Sequence of chain 1.A:
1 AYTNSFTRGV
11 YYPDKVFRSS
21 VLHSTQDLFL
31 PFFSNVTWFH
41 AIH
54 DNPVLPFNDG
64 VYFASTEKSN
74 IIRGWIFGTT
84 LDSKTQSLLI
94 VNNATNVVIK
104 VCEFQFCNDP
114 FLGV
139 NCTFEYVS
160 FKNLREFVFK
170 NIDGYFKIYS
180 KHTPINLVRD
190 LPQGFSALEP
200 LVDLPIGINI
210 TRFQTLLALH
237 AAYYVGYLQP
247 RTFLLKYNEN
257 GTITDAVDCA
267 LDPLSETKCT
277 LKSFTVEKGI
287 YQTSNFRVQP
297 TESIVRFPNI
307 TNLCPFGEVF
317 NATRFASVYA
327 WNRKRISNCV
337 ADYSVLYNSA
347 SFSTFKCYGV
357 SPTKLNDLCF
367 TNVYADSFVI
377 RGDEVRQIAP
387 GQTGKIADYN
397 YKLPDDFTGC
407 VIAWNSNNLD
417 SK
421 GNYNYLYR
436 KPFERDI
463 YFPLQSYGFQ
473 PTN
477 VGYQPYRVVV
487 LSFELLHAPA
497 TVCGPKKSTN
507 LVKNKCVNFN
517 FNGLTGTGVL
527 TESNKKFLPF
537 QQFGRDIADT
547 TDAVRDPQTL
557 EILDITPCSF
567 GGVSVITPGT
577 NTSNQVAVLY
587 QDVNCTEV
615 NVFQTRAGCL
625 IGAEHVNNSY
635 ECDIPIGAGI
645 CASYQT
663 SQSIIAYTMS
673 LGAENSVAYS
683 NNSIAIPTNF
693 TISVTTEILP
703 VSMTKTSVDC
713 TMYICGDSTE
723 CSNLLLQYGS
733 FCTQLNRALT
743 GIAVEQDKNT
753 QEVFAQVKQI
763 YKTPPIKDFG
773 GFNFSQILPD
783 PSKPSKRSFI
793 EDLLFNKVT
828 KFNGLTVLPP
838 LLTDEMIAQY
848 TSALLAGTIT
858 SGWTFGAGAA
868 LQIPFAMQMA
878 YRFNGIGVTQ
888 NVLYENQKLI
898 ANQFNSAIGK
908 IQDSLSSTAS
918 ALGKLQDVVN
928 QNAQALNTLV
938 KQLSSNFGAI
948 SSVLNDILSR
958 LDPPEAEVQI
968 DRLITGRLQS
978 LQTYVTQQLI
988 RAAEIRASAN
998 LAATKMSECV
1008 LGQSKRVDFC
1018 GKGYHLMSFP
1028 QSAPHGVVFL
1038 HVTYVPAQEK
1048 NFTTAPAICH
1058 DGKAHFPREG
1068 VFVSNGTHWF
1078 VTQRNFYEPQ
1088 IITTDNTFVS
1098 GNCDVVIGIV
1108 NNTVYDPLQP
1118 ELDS

Binding-site contacts:
Ligand atom C5 contacts residue ASN1048 of chain 1.A at 3.7 Å.
Ligand atom O5 contacts residue ASN1048 of chain 1.A at 2.4 Å (h-bond).
Ligand atom C7 contacts residue LYS1047 of chain 1.A at 4.4 Å.
Ligand atom C8 contacts residue GLU1046 of chain 1.A at 3.1 Å.
Ligand atom C8 contacts residue LYS1047 of chain 1.A at 3.4 Å.
Ligand atom C8 contacts residue ASN1048 of chain 1.A at 3.7 Å.
Ligand atom C7 contacts residue ASN1048 of chain 1.A at 3.5 Å.
Ligand atom N2 contacts residue ASN1048 of chain 1.A at 2.9 Å (h-bond).
Ligand atom O5 contacts residue ALA680 of chain 1.A at 4.4 Å.
Ligand atom C3 contacts residue ASN1048 of chain 1.A at 3.8 Å.
Ligand atom O6 contacts residue ALA680 of chain 1.A at 4.0 Å.
Ligand atom C1 contacts residue ASN1048 of chain 1.A at 1.4 Å.
Ligand atom C4 contacts residue ASN1048 of chain 1.A at 4.2 Å.
Ligand atom C6 contacts residue ALA680 of chain 1.A at 4.2 Å (hydrophobic).
Ligand atom C5 contacts residue ALA680 of chain 1.A at 3.8 Å (hydrophobic).
Ligand atom O7 contacts residue ASN1048 of chain 1.A at 3.7 Å.
Ligand atom C2 contacts residue ASN1048 of chain 1.A at 2.4 Å.

A small-molecule ligand and the protein it binds are described below.
Small molecule (SMILES): CC(=O)N[C@@H]1[C@@H](O)[C@H](O)[C@@H](CO)O[C@H]1O